A protein and the small-molecule ligand that binds it are described below.
Small molecule (SMILES): CC(=O)N[C@H]1[C@H](O[C@H]2[C@H](O)[C@@H](NC(C)=O)CO[C@@H]2CO)O[C@H](CO)[C@@H](O)[C@@H]1O

Sequence of chain 1.A:
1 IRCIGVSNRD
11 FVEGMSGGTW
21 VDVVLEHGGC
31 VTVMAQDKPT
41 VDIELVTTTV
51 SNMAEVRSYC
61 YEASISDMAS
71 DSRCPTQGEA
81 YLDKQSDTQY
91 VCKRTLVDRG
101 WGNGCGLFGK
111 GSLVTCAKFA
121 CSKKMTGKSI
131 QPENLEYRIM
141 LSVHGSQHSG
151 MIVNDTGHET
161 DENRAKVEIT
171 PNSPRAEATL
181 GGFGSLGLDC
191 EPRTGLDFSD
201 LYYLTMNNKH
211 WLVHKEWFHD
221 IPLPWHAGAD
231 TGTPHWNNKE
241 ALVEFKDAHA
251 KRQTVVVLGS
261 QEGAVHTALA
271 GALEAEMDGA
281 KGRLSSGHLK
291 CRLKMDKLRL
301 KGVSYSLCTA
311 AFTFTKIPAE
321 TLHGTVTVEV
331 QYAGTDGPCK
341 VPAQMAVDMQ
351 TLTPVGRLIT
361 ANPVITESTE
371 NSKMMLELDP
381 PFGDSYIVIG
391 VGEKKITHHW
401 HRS

Binding-site contacts:
Ligand atom C1 contacts residue ASN154 of chain 1.A at 1.4 Å.
Ligand atom C1 contacts residue MET151 of chain 1.A at 3.1 Å (hydrophobic).
Ligand atom C5 contacts residue ASN154 of chain 1.A at 3.6 Å.
Ligand atom N2 contacts residue ASN154 of chain 1.A at 3.0 Å (h-bond).
Ligand atom N2 contacts residue MET151 of chain 1.A at 3.8 Å.
Ligand atom C8 contacts residue THR156 of chain 1.A at 4.0 Å.
Ligand atom N2 contacts residue THR156 of chain 1.A at 4.3 Å.
Ligand atom C2 contacts residue ASN154 of chain 1.A at 2.4 Å.
Ligand atom C7 contacts residue ILE152 of chain 1.A at 3.7 Å (hydrophobic).
Ligand atom C2 contacts residue THR156 of chain 1.A at 4.1 Å.
Ligand atom C7 contacts residue MET151 of chain 1.A at 3.2 Å (hydrophobic).
Ligand atom C3 contacts residue ASN154 of chain 1.A at 3.8 Å.
Ligand atom C7 contacts residue HIS148 of chain 1.A at 4.4 Å.
Ligand atom C2 contacts residue MET151 of chain 1.A at 4.0 Å (hydrophobic).
Ligand atom O7 contacts residue ARG164 of chain 1.A at 4.2 Å.
Ligand atom C4 contacts residue ASN154 of chain 1.A at 4.2 Å.
Ligand atom C8 contacts residue ASN154 of chain 1.A at 3.6 Å.
Ligand atom C3 contacts residue MET151 of chain 1.A at 4.4 Å (hydrophobic).
Ligand atom C8 contacts residue ILE152 of chain 1.A at 2.9 Å (hydrophobic).
Ligand atom C5 contacts residue MET151 of chain 1.A at 4.5 Å (hydrophobic).
Ligand atom C8 contacts residue MET151 of chain 1.A at 2.3 Å (hydrophobic).
Ligand atom O7 contacts residue ASN154 of chain 1.A at 3.8 Å.
Ligand atom O7 contacts residue ILE152 of chain 1.A at 3.2 Å.
Ligand atom O7 contacts residue MET151 of chain 1.A at 3.9 Å.
Ligand atom C7 contacts residue ASN154 of chain 1.A at 3.2 Å.
Ligand atom O5 contacts residue ASN154 of chain 1.A at 2.3 Å (h-bond).
Ligand atom C8 contacts residue HIS148 of chain 1.A at 3.3 Å.
Ligand atom O5 contacts residue MET151 of chain 1.A at 4.0 Å.